Binding-site contacts:
Ligand atom C8 contacts residue PHE86 of chain 1.A at 3.5 Å (hydrophobic).
Ligand atom C13 contacts residue SER58 of chain 1.A at 3.8 Å.
Ligand atom O1 contacts residue EQU1 of chain 1.J at 2.5 Å.
Ligand atom O3 contacts residue PHE82 of chain 1.A at 3.8 Å.
Ligand atom C3 contacts residue TYR88 of chain 1.A at 3.7 Å (hydrophobic).
Ligand atom C14 contacts residue EQU1 of chain 1.J at 1.9 Å.
Ligand atom C10 contacts residue EQU1 of chain 1.J at 1.9 Å.
Ligand atom C18 contacts residue EQU1 of chain 1.J at 2.3 Å.
Ligand atom C23 contacts residue TYR14 of chain 1.A at 3.3 Å (hydrophobic).
Ligand atom C8 contacts residue EQU1 of chain 1.J at 0.5 Å.
Ligand atom O3 contacts residue TYR14 of chain 1.A at 2.5 Å (h-bond).
Ligand atom C4 contacts residue EQU1 of chain 1.J at 2.6 Å.
Ligand atom C20 contacts residue VAL84 of chain 1.A at 3.7 Å (hydrophobic).
Ligand atom O4 contacts residue ALA114 of chain 1.A at 3.2 Å.
Ligand atom C12 contacts residue EQU1 of chain 1.J at 0.3 Å.
Ligand atom C16 contacts residue EQU1 of chain 1.J at 1.0 Å.
Ligand atom C11 contacts residue EQU1 of chain 1.J at 0.7 Å.
Ligand atom C22 contacts residue TYR14 of chain 1.A at 3.7 Å (hydrophobic).
Ligand atom C2 contacts residue EQU1 of chain 1.J at 3.7 Å.
Ligand atom C23 contacts residue EQU1 of chain 1.J at 0.6 Å.
Ligand atom C21 contacts residue EQU1 of chain 1.J at 0.9 Å.
Ligand atom C19 contacts residue EQU1 of chain 1.J at 1.4 Å.
Ligand atom C24 contacts residue SER58 of chain 1.A at 3.9 Å.
Ligand atom O1 contacts residue SER58 of chain 1.A at 3.4 Å (h-bond).
Ligand atom C13 contacts residue EQU1 of chain 1.J at 1.4 Å.
Ligand atom C24 contacts residue EQU1 of chain 1.J at 0.6 Å.
Ligand atom C22 contacts residue EQU1 of chain 1.J at 1.0 Å.
Ligand atom C7 contacts residue EQU1 of chain 1.J at 1.9 Å.
Ligand atom O4 contacts residue EQU1 of chain 1.J at 0.6 Å.
Ligand atom O3 contacts residue ASP99 of chain 1.A at 2.7 Å (salt-bridge).
Ligand atom O4 contacts residue ASP99 of chain 1.A at 3.3 Å (salt-bridge).
Ligand atom C23 contacts residue ASP99 of chain 1.A at 3.5 Å.
Ligand atom C15 contacts residue EQU1 of chain 1.J at 1.1 Å.
Ligand atom O3 contacts residue EQU1 of chain 1.J at 0.5 Å (h-bond).
Ligand atom C17 contacts residue EQU1 of chain 1.J at 0.7 Å.
Ligand atom C9 contacts residue EQU1 of chain 1.J at 0.6 Å.
Ligand atom C20 contacts residue EQU1 of chain 1.J at 1.3 Å.
Ligand atom C18 contacts residue LEU61 of chain 1.A at 3.9 Å (hydrophobic).
Ligand atom C5 contacts residue EQU1 of chain 1.J at 3.8 Å.
Ligand atom C3 contacts residue EQU1 of chain 1.J at 3.0 Å.

The small molecule below binds the protein below.
Small molecule (SMILES): C[C@H](CCC(=O)O)[C@H]1CC[C@H]2[C@@H]3CC[C@@H]4C[C@H](O)CC[C@]4(C)[C@H]3C[C@H](O)[C@]12C

Sequence of chain 1.A:
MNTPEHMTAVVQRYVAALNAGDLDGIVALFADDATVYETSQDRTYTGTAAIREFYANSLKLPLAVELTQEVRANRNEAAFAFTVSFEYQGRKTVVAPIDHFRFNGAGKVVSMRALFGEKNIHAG